Sequence of chain 3.A:
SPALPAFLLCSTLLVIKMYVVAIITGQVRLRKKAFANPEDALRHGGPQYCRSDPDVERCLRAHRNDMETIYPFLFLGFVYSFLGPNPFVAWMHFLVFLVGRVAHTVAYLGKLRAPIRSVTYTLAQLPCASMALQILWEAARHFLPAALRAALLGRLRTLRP

Sequence of chain 2.A:
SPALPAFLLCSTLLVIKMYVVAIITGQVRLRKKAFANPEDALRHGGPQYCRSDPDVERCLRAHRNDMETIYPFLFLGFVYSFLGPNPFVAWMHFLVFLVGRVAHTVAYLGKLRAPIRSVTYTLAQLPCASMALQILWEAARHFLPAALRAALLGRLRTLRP

A small-molecule ligand and the protein it binds are described below.
Small molecule (SMILES): Cn1c(Nc2c(Cl)ccc(CNC(=O)C(C)(C)C)c2Cl)nc2cc(C(=O)NCC(F)(F)F)c(OCC(C)(C)O)cc21

Binding-site contacts:
Ligand atom O3 contacts residue GLN34 of chain 3.A at 3.9 Å.
Ligand atom C16 contacts residue HIS51 of chain 3.A at 3.7 Å.
Ligand atom C1 contacts residue PRO122 of chain 2.A at 3.6 Å (hydrophobic).
Ligand atom C4 contacts residue VAL126 of chain 2.A at 3.8 Å (hydrophobic).
Ligand atom O3 contacts residue GLY33 of chain 3.A at 3.4 Å.
Ligand atom O2 contacts residue THR129 of chain 2.A at 3.1 Å (h-bond).
Ligand atom C18 contacts residue PHE42 of chain 3.A at 3.8 Å (hydrophobic).
Ligand atom CL contacts residue ASP47 of chain 3.A at 3.7 Å.
Ligand atom N3 contacts residue HIS51 of chain 3.A at 3.0 Å (h-bond).
Ligand atom C contacts residue ARG50 of chain 3.A at 3.6 Å.
Ligand atom C contacts residue PRO122 of chain 2.A at 3.8 Å (hydrophobic).
Ligand atom C25 contacts residue GSH1 of chain 2.B at 3.8 Å.
Ligand atom C25 contacts residue SER125 of chain 2.A at 3.6 Å.
Ligand atom C18 contacts residue GSH1 of chain 2.B at 3.6 Å.
Ligand atom C15 contacts residue SER125 of chain 2.A at 3.7 Å.
Ligand atom C2 contacts residue SER125 of chain 2.A at 3.6 Å.
Ligand atom F1 contacts residue LEU130 of chain 2.A at 3.5 Å.
Ligand atom F1 contacts residue VAL126 of chain 2.A at 3.7 Å.
Ligand atom C21 contacts residue GLY33 of chain 3.A at 3.7 Å.
Ligand atom N contacts residue PRO122 of chain 2.A at 3.4 Å.
Ligand atom C contacts residue HIS51 of chain 3.A at 3.9 Å.
Ligand atom N4 contacts residue GSH1 of chain 2.B at 3.6 Å.
Ligand atom C22 contacts residue GLY33 of chain 3.A at 3.7 Å.
Ligand atom N4 contacts residue GLY33 of chain 3.A at 3.9 Å.
Ligand atom C17 contacts residue ASP47 of chain 3.A at 3.6 Å.
Ligand atom O2 contacts residue VAL126 of chain 2.A at 3.8 Å.
Ligand atom C3 contacts residue SER125 of chain 2.A at 3.9 Å.
Ligand atom F1 contacts residue THR129 of chain 2.A at 3.6 Å.
Ligand atom C10 contacts residue PRO122 of chain 2.A at 3.9 Å (hydrophobic).
Ligand atom N1 contacts residue SER125 of chain 2.A at 2.8 Å (h-bond).
Ligand atom C19 contacts residue GSH1 of chain 2.B at 3.9 Å.
Ligand atom CL contacts residue ALA121 of chain 2.A at 3.6 Å.
Ligand atom C17 contacts residue PHE42 of chain 3.A at 3.8 Å (hydrophobic).
Ligand atom C15 contacts residue HIS51 of chain 3.A at 3.4 Å.
Ligand atom C11 contacts residue PRO122 of chain 2.A at 3.7 Å (hydrophobic).
Ligand atom C20 contacts residue SER125 of chain 2.A at 3.8 Å.
Ligand atom CL1 contacts residue LEU37 of chain 3.A at 3.8 Å.
Ligand atom CL contacts residue HIS51 of chain 3.A at 3.7 Å.
Ligand atom F contacts residue LEU130 of chain 2.A at 3.6 Å.
Ligand atom C1 contacts residue SER125 of chain 2.A at 3.8 Å.